This small molecule binds to this protein.
Small molecule (SMILES): OC[C@H]1O[C@@H](O)[C@@H](O)[C@@H](O)[C@@H]1O

Sequence of chain 1.C:
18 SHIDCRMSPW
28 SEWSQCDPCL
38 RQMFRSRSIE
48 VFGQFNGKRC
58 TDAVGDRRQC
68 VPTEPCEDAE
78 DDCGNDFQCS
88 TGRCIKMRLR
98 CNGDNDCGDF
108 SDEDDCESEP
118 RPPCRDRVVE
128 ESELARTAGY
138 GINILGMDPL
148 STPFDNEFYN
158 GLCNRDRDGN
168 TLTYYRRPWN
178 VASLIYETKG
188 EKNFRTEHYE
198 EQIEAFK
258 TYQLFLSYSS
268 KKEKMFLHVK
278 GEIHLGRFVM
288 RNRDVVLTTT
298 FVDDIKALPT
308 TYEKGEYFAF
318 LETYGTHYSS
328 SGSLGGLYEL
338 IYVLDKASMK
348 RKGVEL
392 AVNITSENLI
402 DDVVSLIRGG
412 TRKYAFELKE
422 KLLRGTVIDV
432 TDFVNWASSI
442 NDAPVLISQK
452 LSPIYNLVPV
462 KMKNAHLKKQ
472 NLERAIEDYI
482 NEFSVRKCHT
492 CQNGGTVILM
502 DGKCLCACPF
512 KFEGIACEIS

Binding-site contacts:
Ligand atom O2 contacts residue TRP27 of chain 1.C at 2.2 Å (h-bond).
Ligand atom O2 contacts residue ARG44 of chain 1.C at 4.4 Å.
Ligand atom C5 contacts residue TRP27 of chain 1.C at 3.4 Å (hydrophobic).
Ligand atom O3 contacts residue GLN471 of chain 1.F at 2.1 Å (h-bond).
Ligand atom C4 contacts residue GLN471 of chain 1.F at 4.1 Å.
Ligand atom C3 contacts residue TRP27 of chain 1.C at 4.1 Å (hydrophobic).
Ligand atom C4 contacts residue TRP27 of chain 1.C at 4.3 Å (hydrophobic).
Ligand atom O2 contacts residue GLN471 of chain 1.F at 4.1 Å.
Ligand atom O4 contacts residue GLN471 of chain 1.F at 4.3 Å.
Ligand atom C1 contacts residue TRP27 of chain 1.C at 1.7 Å (hydrophobic).
Ligand atom C2 contacts residue GLN471 of chain 1.F at 4.4 Å.
Ligand atom O3 contacts residue HIS467 of chain 1.F at 4.2 Å.
Ligand atom C6 contacts residue TRP27 of chain 1.C at 4.1 Å (hydrophobic).
Ligand atom C3 contacts residue GLN471 of chain 1.F at 3.5 Å.
Ligand atom C2 contacts residue TRP27 of chain 1.C at 2.7 Å (hydrophobic).
Ligand atom O5 contacts residue TRP27 of chain 1.C at 2.0 Å.

Sequence of chain 1.F:
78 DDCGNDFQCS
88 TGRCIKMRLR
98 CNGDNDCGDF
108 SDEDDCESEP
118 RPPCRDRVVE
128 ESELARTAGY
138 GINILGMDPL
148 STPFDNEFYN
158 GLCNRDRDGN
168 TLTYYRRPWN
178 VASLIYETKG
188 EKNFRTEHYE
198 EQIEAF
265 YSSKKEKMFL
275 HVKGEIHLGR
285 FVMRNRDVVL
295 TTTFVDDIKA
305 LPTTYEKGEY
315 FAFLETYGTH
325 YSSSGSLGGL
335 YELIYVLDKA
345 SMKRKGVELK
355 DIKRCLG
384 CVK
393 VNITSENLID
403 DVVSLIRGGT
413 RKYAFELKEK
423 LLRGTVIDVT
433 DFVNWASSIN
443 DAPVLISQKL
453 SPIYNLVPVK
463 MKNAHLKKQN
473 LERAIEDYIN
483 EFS